Binding-site contacts:
Ligand atom C1 contacts residue ASN19 of chain 27.P at 2.3 Å.
Ligand atom C7 contacts residue TYR17 of chain 27.P at 4.3 Å (hydrophobic).
Ligand atom O5 contacts residue ASN19 of chain 27.P at 2.9 Å (h-bond).
Ligand atom C2 contacts residue ASN19 of chain 27.P at 3.6 Å.
Ligand atom C8 contacts residue ALA18 of chain 27.P at 4.0 Å (hydrophobic).
Ligand atom C5 contacts residue ASN19 of chain 27.P at 3.6 Å.
Ligand atom O7 contacts residue ALA18 of chain 27.P at 4.3 Å.
Ligand atom N2 contacts residue ASN19 of chain 27.P at 4.0 Å.
Ligand atom C3 contacts residue ASN19 of chain 27.P at 4.4 Å.
Ligand atom C7 contacts residue ALA18 of chain 27.P at 4.4 Å (hydrophobic).
Ligand atom C8 contacts residue TYR17 of chain 27.P at 3.4 Å (hydrophobic).

Sequence of chain 27.P:
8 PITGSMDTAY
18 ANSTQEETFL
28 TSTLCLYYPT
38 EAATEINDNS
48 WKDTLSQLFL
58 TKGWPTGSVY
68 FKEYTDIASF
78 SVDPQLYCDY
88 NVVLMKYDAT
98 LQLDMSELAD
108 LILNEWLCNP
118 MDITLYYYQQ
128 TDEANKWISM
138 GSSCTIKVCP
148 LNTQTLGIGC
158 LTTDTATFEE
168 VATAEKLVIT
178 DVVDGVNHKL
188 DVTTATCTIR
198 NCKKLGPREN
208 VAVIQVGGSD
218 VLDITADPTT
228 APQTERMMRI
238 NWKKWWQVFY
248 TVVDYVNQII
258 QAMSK

This small molecule binds to this protein.
Small molecule (SMILES): CC(=O)N[C@H]1[C@H](O[C@H]2[C@H](O)[C@@H](NC(C)=O)CO[C@@H]2CO)O[C@H](CO)[C@@H](O)[C@@H]1O